Sequence of chain 9.C:
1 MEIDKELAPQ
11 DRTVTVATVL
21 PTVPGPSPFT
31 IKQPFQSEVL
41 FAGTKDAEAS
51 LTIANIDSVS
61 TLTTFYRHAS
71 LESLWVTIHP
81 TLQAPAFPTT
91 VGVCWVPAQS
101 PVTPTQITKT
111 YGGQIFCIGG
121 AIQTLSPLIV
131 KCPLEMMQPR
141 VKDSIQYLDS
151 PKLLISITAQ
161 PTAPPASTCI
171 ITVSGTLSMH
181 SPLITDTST

A small-molecule ligand and the protein it binds are described below.
Small molecule (SMILES): Nc1ccn([C@@H]2O[C@H](CO[P](=O)(O)O[C@H]3[C@@H](O)[C@H](n4ccc(N)nc4=O)O[C@@H]3CO[P](=O)(O)O[C@H]3[C@@H](O)[C@H](n4ccc(N)nc4=O)O[C@@H]3CO)[C@@H](O)[C@H]2O)c(=O)n1

Binding-site contacts:
Ligand atom P contacts residue TRP75 of chain 9.C at 4.3 Å.
Ligand atom P contacts residue TYR111 of chain 10.D at 4.5 Å.
Ligand atom C2 contacts residue ARG12 of chain 10.D at 4.5 Å.
Ligand atom OP2 contacts residue SER73 of chain 9.C at 4.0 Å.
Ligand atom OP1 contacts residue TYR111 of chain 10.D at 3.6 Å (h-bond).
Ligand atom O2' contacts residue TYR111 of chain 10.D at 4.3 Å.
Ligand atom O5' contacts residue TYR111 of chain 10.D at 4.4 Å.
Ligand atom OP1 contacts residue TRP75 of chain 9.C at 3.9 Å.
Ligand atom C4' contacts residue ARG12 of chain 10.D at 3.6 Å.
Ligand atom P contacts residue SER73 of chain 9.C at 4.1 Å.
Ligand atom O2' contacts residue ARG12 of chain 10.D at 3.6 Å.
Ligand atom O2' contacts residue VAL14 of chain 10.D at 4.3 Å.
Ligand atom O2' contacts residue THR13 of chain 10.D at 3.7 Å.
Ligand atom C4' contacts residue TRP75 of chain 9.C at 4.5 Å (hydrophobic).
Ligand atom O3' contacts residue TRP75 of chain 9.C at 3.6 Å.
Ligand atom C5' contacts residue ARG12 of chain 10.D at 4.3 Å.
Ligand atom O2' contacts residue ASP11 of chain 10.D at 3.5 Å.
Ligand atom OP1 contacts residue SER73 of chain 9.C at 3.2 Å (h-bond).
Ligand atom O5' contacts residue LYS131 of chain 9.C at 3.3 Å.
Ligand atom C1' contacts residue ARG12 of chain 10.D at 3.9 Å.
Ligand atom C5' contacts residue LYS131 of chain 9.C at 4.2 Å.
Ligand atom O4' contacts residue ARG12 of chain 10.D at 4.0 Å.
Ligand atom OP1 contacts residue VAL14 of chain 10.D at 3.4 Å.
Ligand atom O5' contacts residue ARG12 of chain 10.D at 4.1 Å.
Ligand atom O2 contacts residue ARG12 of chain 10.D at 3.6 Å.
Ligand atom O3' contacts residue THR13 of chain 10.D at 4.4 Å.
Ligand atom OP1 contacts residue THR176 of chain 9.C at 3.4 Å (h-bond).

Sequence of chain 10.D:
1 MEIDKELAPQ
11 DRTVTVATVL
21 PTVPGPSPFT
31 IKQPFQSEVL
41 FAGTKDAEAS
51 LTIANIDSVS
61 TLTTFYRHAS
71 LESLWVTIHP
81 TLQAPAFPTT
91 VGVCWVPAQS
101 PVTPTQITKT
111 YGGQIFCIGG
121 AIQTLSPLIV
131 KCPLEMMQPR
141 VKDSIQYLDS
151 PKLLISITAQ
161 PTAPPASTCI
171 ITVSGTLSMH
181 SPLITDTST